Binding-site contacts:
Ligand atom C22 contacts residue TYR61 of chain 1.C at 3.6 Å (hydrophobic).
Ligand atom O52 contacts residue GLY57 of chain 1.C at 3.0 Å (h-bond).
Ligand atom C12 contacts residue LEU249 of chain 1.C at 3.6 Å (hydrophobic).
Ligand atom C05 contacts residue ILE253 of chain 1.C at 3.5 Å (hydrophobic).
Ligand atom C27 contacts residue GLN58 of chain 1.C at 3.9 Å.
Ligand atom C21 contacts residue GLN58 of chain 1.C at 3.4 Å.
Ligand atom O16 contacts residue ILE253 of chain 1.C at 3.1 Å.
Ligand atom C18 contacts residue PHE62 of chain 1.C at 3.4 Å (hydrophobic).
Ligand atom C01 contacts residue MC31 of chain 1.KA at 4.0 Å.
Ligand atom C19 contacts residue PHE62 of chain 1.C at 3.5 Å (hydrophobic).
Ligand atom C20 contacts residue TYR61 of chain 1.C at 4.0 Å (hydrophobic).
Ligand atom C12 contacts residue ILE253 of chain 1.C at 4.0 Å (hydrophobic).
Ligand atom C24 contacts residue TYR61 of chain 1.C at 3.7 Å (hydrophobic).
Ligand atom C13 contacts residue LEU249 of chain 1.C at 4.0 Å (hydrophobic).
Ligand atom O23 contacts residue TYR61 of chain 1.C at 3.7 Å.
Ligand atom C04 contacts residue LEU65 of chain 1.C at 4.0 Å (hydrophobic).
Ligand atom O23 contacts residue GLN58 of chain 1.C at 3.7 Å.
Ligand atom C13 contacts residue ILE253 of chain 1.C at 3.1 Å (hydrophobic).
Ligand atom C26 contacts residue TYR61 of chain 1.C at 4.0 Å (hydrophobic).
Ligand atom C26 contacts residue GLN58 of chain 1.C at 4.0 Å.
Ligand atom C75 contacts residue GLN58 of chain 1.C at 4.1 Å.
Ligand atom C15 contacts residue MC31 of chain 1.KA at 3.7 Å.
Ligand atom C51 contacts residue TYR61 of chain 1.C at 3.6 Å (hydrophobic).
Ligand atom C04 contacts residue ILE253 of chain 1.C at 3.6 Å (hydrophobic).
Ligand atom C19 contacts residue TYR61 of chain 1.C at 3.8 Å (hydrophobic).
Ligand atom C21 contacts residue TYR61 of chain 1.C at 3.5 Å (hydrophobic).
Ligand atom C27 contacts residue GLY57 of chain 1.C at 3.8 Å.
Ligand atom C25 contacts residue MC31 of chain 1.JA at 4.0 Å.
Ligand atom C24 contacts residue MC31 of chain 1.JA at 3.5 Å.
Ligand atom O28 contacts residue GLY57 of chain 1.C at 3.7 Å.
Ligand atom C18 contacts residue LEU65 of chain 1.C at 3.2 Å (hydrophobic).
Ligand atom O52 contacts residue TYR61 of chain 1.C at 3.3 Å.
Ligand atom C13 contacts residue LEU46 of chain 1.C at 3.7 Å (hydrophobic).
Ligand atom C26 contacts residue GLY57 of chain 1.C at 3.6 Å.
Ligand atom C11 contacts residue ILE253 of chain 1.C at 3.6 Å (hydrophobic).
Ligand atom C17 contacts residue PHE62 of chain 1.C at 4.0 Å (hydrophobic).
Ligand atom C13 contacts residue LEU252 of chain 1.C at 3.7 Å (hydrophobic).
Ligand atom C51 contacts residue GLY57 of chain 1.C at 3.9 Å.
Ligand atom C01 contacts residue LEU46 of chain 1.C at 3.9 Å (hydrophobic).
Ligand atom C78 contacts residue LEU54 of chain 1.C at 3.7 Å (hydrophobic).

Sequence of chain 1.C:
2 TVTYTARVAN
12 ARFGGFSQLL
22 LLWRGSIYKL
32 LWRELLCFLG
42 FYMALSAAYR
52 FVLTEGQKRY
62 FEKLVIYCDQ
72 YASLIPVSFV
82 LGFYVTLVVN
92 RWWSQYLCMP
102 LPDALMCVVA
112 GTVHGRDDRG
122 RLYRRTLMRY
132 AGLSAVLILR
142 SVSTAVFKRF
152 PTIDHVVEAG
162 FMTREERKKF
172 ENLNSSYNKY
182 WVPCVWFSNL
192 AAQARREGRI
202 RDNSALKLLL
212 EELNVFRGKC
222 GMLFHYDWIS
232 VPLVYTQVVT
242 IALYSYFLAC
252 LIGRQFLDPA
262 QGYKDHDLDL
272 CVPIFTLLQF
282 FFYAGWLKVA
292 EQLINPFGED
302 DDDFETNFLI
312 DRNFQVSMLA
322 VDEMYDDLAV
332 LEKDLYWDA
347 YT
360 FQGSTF

This small molecule binds to this protein.
Small molecule (SMILES): C[C@@H]1CC[C@@]2(OC1)O[C@H]1C[C@H]3[C@@H]4CC=C5C[C@@H](OCCC(CO)CO)CC[C@]5(C)[C@H]4CC[C@]3(C)[C@H]1[C@@H]2C